Sequence of chain 1.D:
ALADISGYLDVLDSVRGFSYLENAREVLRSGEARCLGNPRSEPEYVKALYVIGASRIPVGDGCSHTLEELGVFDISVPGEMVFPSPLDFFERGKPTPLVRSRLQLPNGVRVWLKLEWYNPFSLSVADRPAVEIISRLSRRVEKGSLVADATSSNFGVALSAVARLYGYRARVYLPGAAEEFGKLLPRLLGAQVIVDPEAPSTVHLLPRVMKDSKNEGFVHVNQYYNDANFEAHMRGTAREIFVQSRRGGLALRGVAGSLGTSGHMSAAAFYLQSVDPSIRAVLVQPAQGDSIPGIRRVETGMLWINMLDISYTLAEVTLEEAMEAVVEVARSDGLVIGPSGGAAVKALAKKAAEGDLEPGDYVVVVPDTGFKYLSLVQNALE

A small-molecule ligand and the protein it binds are described below.
Small molecule (SMILES): Cc1ncc(COP(=O)(O)O)c(/C=N/[C@@H](COP(=O)(O)O)C(=O)O)c1O

Binding-site contacts:
Ligand atom N1 contacts residue SER341 of chain 1.D at 2.8 Å (h-bond).
Ligand atom C6 contacts residue SER259 of chain 1.D at 3.6 Å.
Ligand atom O contacts residue THR152 of chain 1.D at 2.8 Å (h-bond).
Ligand atom O6P contacts residue GLY295 of chain 1.D at 3.1 Å (h-bond).
Ligand atom O5P contacts residue THR262 of chain 1.D at 3.4 Å (h-bond).
Ligand atom C4 contacts residue GLY295 of chain 1.D at 3.6 Å.
Ligand atom OXT contacts residue PHE156 of chain 1.D at 2.8 Å (h-bond).
Ligand atom C contacts residue SER153 of chain 1.D at 3.2 Å.
Ligand atom O5P contacts residue TYR225 of chain 1.D at 3.4 Å (h-bond).
Ligand atom P contacts residue HIS265 of chain 1.D at 3.5 Å.
Ligand atom O contacts residue SER153 of chain 1.D at 3.0 Å (h-bond).
Ligand atom C6 contacts residue ILE296 of chain 1.D at 3.4 Å (hydrophobic).
Ligand atom O7P contacts residue TYR225 of chain 1.D at 2.2 Å (h-bond).
Ligand atom C2A contacts residue ASN155 of chain 1.D at 3.4 Å.
Ligand atom C2A contacts residue TYR374 of chain 1.D at 3.5 Å (hydrophobic).
Ligand atom N1 contacts residue PRO368 of chain 1.D at 3.3 Å.
Ligand atom C6 contacts residue PRO368 of chain 1.D at 3.5 Å (hydrophobic).
Ligand atom C2 contacts residue SER341 of chain 1.D at 3.5 Å.
Ligand atom O2P contacts residue GLY261 of chain 1.D at 2.8 Å (h-bond).
Ligand atom OXT contacts residue ASN155 of chain 1.D at 3.3 Å (h-bond).
Ligand atom O3 contacts residue ASN155 of chain 1.D at 2.8 Å (h-bond).
Ligand atom OXT contacts residue THR152 of chain 1.D at 3.3 Å (h-bond).
Ligand atom O4P contacts residue HIS265 of chain 1.D at 3.1 Å (h-bond).
Ligand atom O2P contacts residue THR262 of chain 1.D at 3.3 Å (h-bond).
Ligand atom O contacts residue GLN224 of chain 1.D at 2.9 Å (h-bond).
Ligand atom O3P contacts residue THR262 of chain 1.D at 2.7 Å (h-bond).
Ligand atom O1P contacts residue GLY264 of chain 1.D at 3.5 Å (h-bond).
Ligand atom OG contacts residue GLY295 of chain 1.D at 3.3 Å (h-bond).
Ligand atom C2A contacts residue SER341 of chain 1.D at 3.4 Å.
Ligand atom OG contacts residue SER153 of chain 1.D at 2.8 Å (h-bond).
Ligand atom O7P contacts residue THR203 of chain 1.D at 2.8 Å (h-bond).
Ligand atom O1P contacts residue HIS265 of chain 1.D at 2.8 Å (h-bond).
Ligand atom P2 contacts residue GLY295 of chain 1.D at 3.6 Å.
Ligand atom N contacts residue SER153 of chain 1.D at 3.5 Å (h-bond).
Ligand atom O2P contacts residue SER263 of chain 1.D at 2.8 Å (h-bond).
Ligand atom OXT contacts residue SER153 of chain 1.D at 3.5 Å (h-bond).
Ligand atom C5A contacts residue GLY261 of chain 1.D at 3.4 Å.
Ligand atom O5P contacts residue GLY261 of chain 1.D at 3.0 Å.
Ligand atom C contacts residue THR152 of chain 1.D at 3.4 Å.
Ligand atom P2 contacts residue TYR225 of chain 1.D at 3.3 Å.